A protein and the small-molecule ligand that binds it are described below.
Small molecule (SMILES): Cc1cc(N)nc(CCc2cc(CN)cc(CCc3ccc4cc[nH]c4n3)c2)c1

Binding-site contacts:
Ligand atom N23 contacts residue HEM1 of chain 1.B at 3.6 Å.
Ligand atom N28 contacts residue TRP238 of chain 1.A at 2.9 Å (h-bond).
Ligand atom C22 contacts residue HEM1 of chain 1.B at 3.5 Å.
Ligand atom C21 contacts residue GLU243 of chain 1.A at 3.6 Å.
Ligand atom C13 contacts residue TRP329 of chain 1.A at 3.5 Å (hydrophobic).
Ligand atom C25 contacts residue HEM1 of chain 1.B at 3.5 Å.
Ligand atom C08 contacts residue ARG247 of chain 1.A at 3.5 Å.
Ligand atom C17 contacts residue POL1 of chain 1.E at 3.2 Å.
Ligand atom C09 contacts residue ARG247 of chain 1.A at 3.6 Å.
Ligand atom C29 contacts residue GLY237 of chain 1.A at 3.7 Å.
Ligand atom N28 contacts residue GLU243 of chain 1.A at 2.6 Å (salt-bridge).
Ligand atom C02 contacts residue THR328 of chain 1.A at 3.4 Å.
Ligand atom C11 contacts residue POL1 of chain 1.E at 3.5 Å.
Ligand atom C16 contacts residue POL1 of chain 1.E at 3.7 Å.
Ligand atom C11 contacts residue HEM1 of chain 1.B at 3.0 Å.
Ligand atom C18 contacts residue HIS128 of chain 1.A at 3.6 Å.
Ligand atom C04 contacts residue PHE342 of chain 2.A at 3.5 Å (hydrophobic).
Ligand atom N01 contacts residue PHE342 of chain 2.A at 3.7 Å.
Ligand atom N19 contacts residue TYR357 of chain 1.A at 3.2 Å (h-bond).
Ligand atom C12 contacts residue TRP329 of chain 1.A at 3.5 Å (hydrophobic).
Ligand atom C15 contacts residue HEM1 of chain 1.B at 3.7 Å.
Ligand atom C02 contacts residue PHE342 of chain 2.A at 3.3 Å (hydrophobic).
Ligand atom C29 contacts residue PHE235 of chain 1.A at 3.4 Å (hydrophobic).
Ligand atom N01 contacts residue THR328 of chain 1.A at 3.2 Å (h-bond).
Ligand atom C22 contacts residue GLU243 of chain 1.A at 3.5 Å.
Ligand atom C11 contacts residue TRP329 of chain 1.A at 3.6 Å (hydrophobic).
Ligand atom N28 contacts residue HEM1 of chain 1.B at 3.6 Å.
Ligand atom C29 contacts residue HEM1 of chain 1.B at 3.5 Å.
Ligand atom C21 contacts residue HEM1 of chain 1.B at 3.5 Å.
Ligand atom C10 contacts residue TRP329 of chain 1.A at 3.2 Å (hydrophobic).
Ligand atom N23 contacts residue GLU243 of chain 1.A at 2.7 Å (salt-bridge).
Ligand atom C03 contacts residue PHE342 of chain 2.A at 3.1 Å (hydrophobic).
Ligand atom N19 contacts residue HEM1 of chain 1.B at 2.7 Å (h-bond).
Ligand atom N06 contacts residue TRP329 of chain 1.A at 3.5 Å.
Ligand atom C14 contacts residue HEM1 of chain 1.B at 3.4 Å.
Ligand atom C20 contacts residue POL1 of chain 1.E at 3.6 Å.
Ligand atom C27 contacts residue ILE218 of chain 1.A at 3.6 Å (hydrophobic).
Ligand atom C18 contacts residue HEM1 of chain 1.B at 3.4 Å.
Ligand atom C24 contacts residue GLU243 of chain 1.A at 3.4 Å.
Ligand atom C07 contacts residue ARG247 of chain 1.A at 3.5 Å.

Sequence of chain 2.A:
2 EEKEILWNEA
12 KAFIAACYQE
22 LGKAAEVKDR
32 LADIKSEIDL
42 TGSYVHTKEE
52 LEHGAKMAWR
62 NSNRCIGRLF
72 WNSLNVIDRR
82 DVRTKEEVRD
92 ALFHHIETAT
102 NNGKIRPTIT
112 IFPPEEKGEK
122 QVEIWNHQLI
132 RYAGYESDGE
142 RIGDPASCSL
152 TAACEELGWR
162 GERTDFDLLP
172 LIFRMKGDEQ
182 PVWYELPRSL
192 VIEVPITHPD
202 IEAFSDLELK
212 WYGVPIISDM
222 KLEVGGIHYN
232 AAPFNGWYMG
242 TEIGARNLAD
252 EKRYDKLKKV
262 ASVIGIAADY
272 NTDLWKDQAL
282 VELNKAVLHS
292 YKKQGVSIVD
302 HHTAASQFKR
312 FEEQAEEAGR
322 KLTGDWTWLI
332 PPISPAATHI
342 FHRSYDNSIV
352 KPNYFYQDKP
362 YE

Sequence of chain 1.A:
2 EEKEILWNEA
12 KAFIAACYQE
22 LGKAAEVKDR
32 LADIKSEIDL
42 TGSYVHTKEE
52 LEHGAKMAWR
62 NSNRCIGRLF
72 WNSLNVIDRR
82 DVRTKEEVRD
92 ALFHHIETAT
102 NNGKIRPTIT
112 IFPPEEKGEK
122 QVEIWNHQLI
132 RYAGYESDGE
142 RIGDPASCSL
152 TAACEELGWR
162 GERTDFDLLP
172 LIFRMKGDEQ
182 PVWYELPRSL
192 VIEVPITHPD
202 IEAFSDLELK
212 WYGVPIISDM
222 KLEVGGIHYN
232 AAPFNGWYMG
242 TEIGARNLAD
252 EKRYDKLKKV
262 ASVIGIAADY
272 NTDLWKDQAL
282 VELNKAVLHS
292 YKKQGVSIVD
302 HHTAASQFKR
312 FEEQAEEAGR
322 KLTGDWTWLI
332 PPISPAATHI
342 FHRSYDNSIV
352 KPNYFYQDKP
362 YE